Sequence of chain 1.C:
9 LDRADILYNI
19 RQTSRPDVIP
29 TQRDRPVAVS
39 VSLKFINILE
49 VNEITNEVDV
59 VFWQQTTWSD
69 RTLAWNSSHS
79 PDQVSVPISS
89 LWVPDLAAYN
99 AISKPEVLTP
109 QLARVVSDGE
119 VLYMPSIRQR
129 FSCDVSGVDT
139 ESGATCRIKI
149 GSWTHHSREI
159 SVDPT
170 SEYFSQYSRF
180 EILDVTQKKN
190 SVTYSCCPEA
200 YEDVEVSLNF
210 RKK

This small molecule binds to this protein.
Small molecule (SMILES): Cn1cncc1/C=C1\CCN=C1c1cccnc1

Binding-site contacts:
Ligand atom C09 contacts residue MET122 of chain 1.C at 3.7 Å (hydrophobic).
Ligand atom N11 contacts residue CYS195 of chain 1.B at 3.8 Å.
Ligand atom N02 contacts residue TYR193 of chain 1.B at 3.8 Å.
Ligand atom C10 contacts residue TYR200 of chain 1.B at 3.3 Å (hydrophobic).
Ligand atom C01 contacts residue TRP151 of chain 1.B at 3.4 Å (hydrophobic).
Ligand atom C10 contacts residue CYS195 of chain 1.B at 3.6 Å (hydrophobic).
Ligand atom C03 contacts residue TYR97 of chain 1.B at 3.4 Å (hydrophobic).
Ligand atom C10 contacts residue CYS196 of chain 1.B at 3.5 Å (hydrophobic).
Ligand atom C08 contacts residue TRP151 of chain 1.B at 3.7 Å (hydrophobic).
Ligand atom C12 contacts residue TYR200 of chain 1.B at 3.9 Å (hydrophobic).
Ligand atom N17 contacts residue THR152 of chain 1.B at 3.5 Å.
Ligand atom C03 contacts residue TRP151 of chain 1.B at 3.5 Å (hydrophobic).
Ligand atom C09 contacts residue TYR200 of chain 1.B at 3.9 Å (hydrophobic).
Ligand atom C18 contacts residue MET122 of chain 1.C at 3.7 Å (hydrophobic).
Ligand atom N04 contacts residue SER150 of chain 1.B at 3.5 Å (h-bond).
Ligand atom N11 contacts residue TYR200 of chain 1.B at 3.5 Å (h-bond).
Ligand atom N04 contacts residue TYR97 of chain 1.B at 3.1 Å (h-bond).
Ligand atom C05 contacts residue TRP151 of chain 1.B at 3.0 Å (hydrophobic).
Ligand atom C15 contacts residue ARG112 of chain 1.C at 3.3 Å.
Ligand atom C03 contacts residue TYR193 of chain 1.B at 3.3 Å (hydrophobic).
Ligand atom N11 contacts residue CYS196 of chain 1.B at 3.5 Å (h-bond).
Ligand atom C16 contacts residue LEU120 of chain 1.C at 3.9 Å (hydrophobic).
Ligand atom C15 contacts residue THR152 of chain 1.B at 3.9 Å.
Ligand atom C06 contacts residue TRP151 of chain 1.B at 3.4 Å (hydrophobic).
Ligand atom C07 contacts residue MET122 of chain 1.C at 3.5 Å (hydrophobic).
Ligand atom C12 contacts residue MET122 of chain 1.C at 3.4 Å (hydrophobic).
Ligand atom C14 contacts residue TYR200 of chain 1.B at 3.9 Å (hydrophobic).
Ligand atom N17 contacts residue MET122 of chain 1.C at 3.9 Å.
Ligand atom C01 contacts residue TYR193 of chain 1.B at 3.8 Å (hydrophobic).
Ligand atom C13 contacts residue TRP151 of chain 1.B at 3.8 Å (hydrophobic).
Ligand atom C05 contacts residue SER150 of chain 1.B at 3.3 Å.
Ligand atom C01 contacts residue TRP61 of chain 1.C at 3.5 Å (hydrophobic).
Ligand atom N02 contacts residue TRP151 of chain 1.B at 3.2 Å.
Ligand atom C09 contacts residue TYR193 of chain 1.B at 3.9 Å (hydrophobic).
Ligand atom C08 contacts residue MET122 of chain 1.C at 3.3 Å (hydrophobic).
Ligand atom N04 contacts residue TRP151 of chain 1.B at 3.8 Å.
Ligand atom C05 contacts residue TYR200 of chain 1.B at 3.7 Å (hydrophobic).
Ligand atom C16 contacts residue THR152 of chain 1.B at 3.4 Å.
Ligand atom C18 contacts residue TRP151 of chain 1.B at 3.8 Å (hydrophobic).
Ligand atom C07 contacts residue TRP151 of chain 1.B at 3.1 Å (hydrophobic).

Sequence of chain 1.B:
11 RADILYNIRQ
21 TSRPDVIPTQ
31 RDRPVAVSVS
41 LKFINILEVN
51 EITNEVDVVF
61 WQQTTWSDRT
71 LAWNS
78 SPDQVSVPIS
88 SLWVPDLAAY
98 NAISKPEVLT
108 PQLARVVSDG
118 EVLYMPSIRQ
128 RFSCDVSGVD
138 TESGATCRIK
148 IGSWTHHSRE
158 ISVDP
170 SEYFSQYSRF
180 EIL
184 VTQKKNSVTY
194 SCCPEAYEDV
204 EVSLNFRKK